The small molecule below binds the protein below.
Small molecule (SMILES): CC(=O)N[C@H]1[C@H](O[C@H]2[C@H](O)[C@@H](NC(C)=O)CO[C@@H]2CO)O[C@H](CO)[C@@H](O)[C@@H]1O

Sequence of chain 39.T:
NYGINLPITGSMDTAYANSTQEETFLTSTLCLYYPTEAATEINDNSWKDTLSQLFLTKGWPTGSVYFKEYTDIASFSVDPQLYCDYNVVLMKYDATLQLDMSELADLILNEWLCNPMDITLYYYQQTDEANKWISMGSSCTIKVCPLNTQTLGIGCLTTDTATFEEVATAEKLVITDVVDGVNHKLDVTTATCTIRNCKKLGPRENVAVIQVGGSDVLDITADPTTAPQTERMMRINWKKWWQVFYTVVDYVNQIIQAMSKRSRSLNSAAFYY

Binding-site contacts:
Ligand atom C5 contacts residue ASN19 of chain 39.T at 3.8 Å.
Ligand atom C3 contacts residue ASN19 of chain 39.T at 4.1 Å.
Ligand atom C8 contacts residue ASN19 of chain 39.T at 4.3 Å.
Ligand atom C2 contacts residue ASN19 of chain 39.T at 3.0 Å.
Ligand atom C7 contacts residue ASN19 of chain 39.T at 3.6 Å.
Ligand atom N2 contacts residue ASN19 of chain 39.T at 3.1 Å (h-bond).
Ligand atom O5 contacts residue ASN19 of chain 39.T at 2.8 Å (h-bond).
Ligand atom O7 contacts residue ASN19 of chain 39.T at 4.1 Å.
Ligand atom C1 contacts residue ASN19 of chain 39.T at 1.7 Å.